Binding-site contacts:
Ligand atom C13 contacts residue GLN123 of chain 1.A at 3.6 Å.
Ligand atom C2 contacts residue ALA124 of chain 1.A at 3.9 Å (hydrophobic).
Ligand atom C16 contacts residue MET133 of chain 1.A at 3.5 Å (hydrophobic).
Ligand atom C7 contacts residue GLN123 of chain 1.A at 3.5 Å.
Ligand atom C12 contacts residue THR129 of chain 1.A at 3.0 Å.
Ligand atom C3 contacts residue ALA124 of chain 1.A at 3.6 Å (hydrophobic).
Ligand atom O28 contacts residue GLN50 of chain 1.B at 3.4 Å.
Ligand atom C2 contacts residue GLU125 of chain 1.A at 3.6 Å.
Ligand atom C15 contacts residue THR129 of chain 1.A at 3.3 Å.
Ligand atom O27 contacts residue GLU125 of chain 1.A at 3.0 Å (salt-bridge).
Ligand atom C6 contacts residue GLN50 of chain 1.B at 3.4 Å.
Ligand atom O25 contacts residue HIS126 of chain 1.A at 2.9 Å (h-bond).
Ligand atom O29 contacts residue THR129 of chain 1.A at 2.8 Å (h-bond).
Ligand atom O25 contacts residue GLU125 of chain 1.A at 3.4 Å (salt-bridge).
Ligand atom C3 contacts residue GLN123 of chain 1.A at 3.1 Å.
Ligand atom C12 contacts residue GLN50 of chain 1.B at 3.7 Å.
Ligand atom C18 contacts residue GLN50 of chain 1.B at 3.4 Å.
Ligand atom C8 contacts residue THR129 of chain 1.A at 3.5 Å.
Ligand atom O25 contacts residue THR129 of chain 1.A at 2.8 Å (h-bond).
Ligand atom C11 contacts residue GLN50 of chain 1.B at 3.4 Å.
Ligand atom C15 contacts residue LYS128 of chain 1.A at 3.6 Å.
Ligand atom C1 contacts residue ALA124 of chain 1.A at 3.6 Å (hydrophobic).
Ligand atom O25 contacts residue ALA124 of chain 1.A at 3.5 Å.
Ligand atom C14 contacts residue GLU125 of chain 1.A at 3.5 Å.
Ligand atom O29 contacts residue HIS126 of chain 1.A at 3.2 Å (h-bond).
Ligand atom C11 contacts residue THR129 of chain 1.A at 3.8 Å.
Ligand atom N23 contacts residue GLN123 of chain 1.A at 2.7 Å (h-bond).
Ligand atom C1 contacts residue ASP122 of chain 1.A at 3.6 Å.
Ligand atom C21 contacts residue GLN123 of chain 1.A at 3.5 Å.
Ligand atom C16 contacts residue TRP87 of chain 1.B at 3.8 Å (hydrophobic).
Ligand atom C21 contacts residue MET133 of chain 1.A at 3.2 Å (hydrophobic).
Ligand atom C14 contacts residue ALA124 of chain 1.A at 3.9 Å (hydrophobic).
Ligand atom C1 contacts residue GLN123 of chain 1.A at 3.7 Å.
Ligand atom O29 contacts residue GLN50 of chain 1.B at 3.8 Å.
Ligand atom C14 contacts residue THR129 of chain 1.A at 3.6 Å.
Ligand atom C16 contacts residue ALA84 of chain 1.B at 3.8 Å (hydrophobic).
Ligand atom C14 contacts residue HIS126 of chain 1.A at 3.9 Å.
Ligand atom O28 contacts residue TYR54 of chain 1.B at 3.3 Å.
Ligand atom C22 contacts residue GLN123 of chain 1.A at 3.6 Å.
Ligand atom O27 contacts residue ALA124 of chain 1.A at 3.7 Å.

Sequence of chain 1.B:
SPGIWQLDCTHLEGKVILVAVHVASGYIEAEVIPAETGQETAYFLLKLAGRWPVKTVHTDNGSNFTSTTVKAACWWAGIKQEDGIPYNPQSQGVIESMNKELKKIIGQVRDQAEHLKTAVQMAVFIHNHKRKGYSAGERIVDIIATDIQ

Sequence of chain 1.A:
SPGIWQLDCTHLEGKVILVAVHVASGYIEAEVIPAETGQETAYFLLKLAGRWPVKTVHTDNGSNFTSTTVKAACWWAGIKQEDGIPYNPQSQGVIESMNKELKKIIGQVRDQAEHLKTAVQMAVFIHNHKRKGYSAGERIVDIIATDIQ

This protein binds this small molecule.
Small molecule (SMILES): CC[C@H](C)NC(=O)c1ccccc1C[NH+](C)Cc1ccc2c(c1C(=O)O)OCO2